A protein and the small-molecule ligand that binds it are described below.
Small molecule (SMILES): CC(=O)N[C@@H]1[C@@H](O)[C@H](O)[C@@H](CO)O[C@H]1O

Binding-site contacts:
Ligand atom C6 contacts residue THR313 of chain 26.H at 4.5 Å.
Ligand atom N2 contacts residue ASN315 of chain 26.H at 2.8 Å (h-bond).
Ligand atom C6 contacts residue ASN315 of chain 26.H at 4.5 Å.
Ligand atom C3 contacts residue ASN315 of chain 26.H at 3.8 Å.
Ligand atom O5 contacts residue ASN315 of chain 26.H at 2.4 Å (h-bond).
Ligand atom C1 contacts residue VAL314 of chain 26.H at 4.4 Å (hydrophobic).
Ligand atom O5 contacts residue THR313 of chain 26.H at 4.3 Å.
Ligand atom C2 contacts residue ASN315 of chain 26.H at 2.5 Å.
Ligand atom O7 contacts residue ASN315 of chain 26.H at 4.2 Å.
Ligand atom O5 contacts residue VAL314 of chain 26.H at 3.8 Å.
Ligand atom C8 contacts residue ILE281 of chain 26.H at 4.5 Å (hydrophobic).
Ligand atom C4 contacts residue ASN315 of chain 26.H at 4.3 Å.
Ligand atom C1 contacts residue ASN315 of chain 26.H at 1.4 Å.
Ligand atom C8 contacts residue ASN315 of chain 26.H at 3.5 Å.
Ligand atom C7 contacts residue ASN315 of chain 26.H at 3.3 Å.
Ligand atom C5 contacts residue ASN315 of chain 26.H at 3.7 Å.

Sequence of chain 26.H:
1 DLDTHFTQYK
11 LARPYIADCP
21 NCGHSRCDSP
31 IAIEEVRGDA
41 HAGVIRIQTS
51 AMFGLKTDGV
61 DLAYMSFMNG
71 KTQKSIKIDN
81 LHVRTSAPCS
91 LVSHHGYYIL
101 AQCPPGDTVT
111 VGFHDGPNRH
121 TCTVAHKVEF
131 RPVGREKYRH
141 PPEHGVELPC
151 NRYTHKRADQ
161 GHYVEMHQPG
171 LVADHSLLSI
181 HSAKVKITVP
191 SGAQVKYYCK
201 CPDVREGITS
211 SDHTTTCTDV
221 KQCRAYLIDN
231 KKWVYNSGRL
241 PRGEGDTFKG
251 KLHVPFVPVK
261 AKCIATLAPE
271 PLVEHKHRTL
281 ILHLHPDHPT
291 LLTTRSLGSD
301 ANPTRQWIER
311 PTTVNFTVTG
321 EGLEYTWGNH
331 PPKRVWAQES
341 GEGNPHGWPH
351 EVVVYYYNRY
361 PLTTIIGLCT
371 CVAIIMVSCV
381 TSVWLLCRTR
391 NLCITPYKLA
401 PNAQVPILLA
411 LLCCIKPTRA